Binding-site contacts:
Ligand atom C5 contacts residue ASN120 of chain 1.M at 3.6 Å.
Ligand atom O5 contacts residue ASN123 of chain 1.M at 3.7 Å.
Ligand atom C8 contacts residue THR122 of chain 1.M at 4.0 Å.
Ligand atom C2 contacts residue ASN120 of chain 1.M at 2.5 Å.
Ligand atom C1 contacts residue THR122 of chain 1.M at 4.4 Å.
Ligand atom C2 contacts residue ASN123 of chain 1.M at 3.7 Å.
Ligand atom O4 contacts residue ASN123 of chain 1.M at 4.1 Å.
Ligand atom C4 contacts residue ASN120 of chain 1.M at 4.2 Å.
Ligand atom C7 contacts residue THR122 of chain 1.M at 4.1 Å.
Ligand atom O3 contacts residue THR122 of chain 1.M at 4.1 Å.
Ligand atom C4 contacts residue ASN123 of chain 1.M at 3.8 Å.
Ligand atom O7 contacts residue ASN120 of chain 1.M at 3.3 Å (h-bond).
Ligand atom N2 contacts residue ASN120 of chain 1.M at 2.8 Å (h-bond).
Ligand atom C3 contacts residue ASN120 of chain 1.M at 3.7 Å.
Ligand atom C1 contacts residue ASN120 of chain 1.M at 1.4 Å.
Ligand atom C8 contacts residue ALA121 of chain 1.M at 3.9 Å (hydrophobic).
Ligand atom C2 contacts residue THR122 of chain 1.M at 4.0 Å.
Ligand atom C7 contacts residue ASN120 of chain 1.M at 3.2 Å.
Ligand atom C6 contacts residue VAL125 of chain 1.M at 4.2 Å (hydrophobic).
Ligand atom N2 contacts residue THR122 of chain 1.M at 3.2 Å.
Ligand atom C6 contacts residue ASN123 of chain 1.M at 4.4 Å.
Ligand atom C1 contacts residue ASN123 of chain 1.M at 3.2 Å.
Ligand atom C3 contacts residue ASN123 of chain 1.M at 3.3 Å.
Ligand atom C5 contacts residue ASN123 of chain 1.M at 3.3 Å.
Ligand atom C3 contacts residue THR122 of chain 1.M at 3.9 Å.
Ligand atom O3 contacts residue ASN123 of chain 1.M at 4.5 Å.
Ligand atom C8 contacts residue ASN120 of chain 1.M at 4.2 Å.
Ligand atom O5 contacts residue ASN120 of chain 1.M at 2.4 Å (h-bond).
Ligand atom N2 contacts residue ASN123 of chain 1.M at 4.1 Å.

The protein below binds the small molecule below.
Small molecule (SMILES): CC(=O)N[C@@H]1[C@@H](O)[C@H](O)[C@@H](CO)O[C@H]1O

Sequence of chain 1.M:
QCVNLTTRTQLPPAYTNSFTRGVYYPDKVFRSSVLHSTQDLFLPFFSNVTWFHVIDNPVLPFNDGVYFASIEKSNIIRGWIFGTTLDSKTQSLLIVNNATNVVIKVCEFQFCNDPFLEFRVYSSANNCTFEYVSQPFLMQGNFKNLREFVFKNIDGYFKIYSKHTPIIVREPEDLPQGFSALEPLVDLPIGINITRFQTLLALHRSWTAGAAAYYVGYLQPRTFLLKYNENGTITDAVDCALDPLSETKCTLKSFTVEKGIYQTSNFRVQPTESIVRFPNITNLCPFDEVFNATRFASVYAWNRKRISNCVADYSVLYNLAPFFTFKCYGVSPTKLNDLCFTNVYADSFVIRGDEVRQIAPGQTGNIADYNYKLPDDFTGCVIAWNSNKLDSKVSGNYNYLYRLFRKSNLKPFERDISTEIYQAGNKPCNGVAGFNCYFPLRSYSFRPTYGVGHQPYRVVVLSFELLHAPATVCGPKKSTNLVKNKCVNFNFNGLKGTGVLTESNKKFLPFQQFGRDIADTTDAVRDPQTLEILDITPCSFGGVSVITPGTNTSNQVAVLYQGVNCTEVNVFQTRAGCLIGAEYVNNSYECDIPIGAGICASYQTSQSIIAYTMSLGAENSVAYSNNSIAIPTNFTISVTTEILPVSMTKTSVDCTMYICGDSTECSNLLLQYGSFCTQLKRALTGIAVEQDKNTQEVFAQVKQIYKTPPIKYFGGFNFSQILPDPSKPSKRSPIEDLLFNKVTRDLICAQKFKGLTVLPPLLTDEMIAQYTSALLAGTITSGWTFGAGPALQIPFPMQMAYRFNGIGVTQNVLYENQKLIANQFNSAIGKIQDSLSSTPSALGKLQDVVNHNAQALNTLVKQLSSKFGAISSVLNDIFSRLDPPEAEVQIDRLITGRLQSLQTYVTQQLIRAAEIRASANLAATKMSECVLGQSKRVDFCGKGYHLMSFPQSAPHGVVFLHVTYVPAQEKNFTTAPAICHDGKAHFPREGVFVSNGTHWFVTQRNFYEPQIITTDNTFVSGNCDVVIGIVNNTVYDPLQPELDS